Binding-site contacts:
Ligand atom N2 contacts residue ASN256 of chain 3.A at 3.3 Å (h-bond).
Ligand atom C7 contacts residue ASN256 of chain 3.A at 3.7 Å.
Ligand atom O7 contacts residue ASN256 of chain 3.A at 3.4 Å (h-bond).
Ligand atom C1 contacts residue ASN256 of chain 3.A at 1.5 Å.
Ligand atom C2 contacts residue ASN256 of chain 3.A at 2.8 Å.
Ligand atom C3 contacts residue ASN256 of chain 3.A at 2.9 Å.
Ligand atom C5 contacts residue GLU259 of chain 3.A at 4.3 Å.
Ligand atom C4 contacts residue ASN256 of chain 3.A at 3.9 Å.
Ligand atom O5 contacts residue ASN256 of chain 3.A at 2.5 Å (h-bond).
Ligand atom O4 contacts residue ASN256 of chain 3.A at 4.2 Å.
Ligand atom O3 contacts residue ASN256 of chain 3.A at 3.8 Å.
Ligand atom C5 contacts residue ASN256 of chain 3.A at 3.5 Å.

Sequence of chain 3.A:
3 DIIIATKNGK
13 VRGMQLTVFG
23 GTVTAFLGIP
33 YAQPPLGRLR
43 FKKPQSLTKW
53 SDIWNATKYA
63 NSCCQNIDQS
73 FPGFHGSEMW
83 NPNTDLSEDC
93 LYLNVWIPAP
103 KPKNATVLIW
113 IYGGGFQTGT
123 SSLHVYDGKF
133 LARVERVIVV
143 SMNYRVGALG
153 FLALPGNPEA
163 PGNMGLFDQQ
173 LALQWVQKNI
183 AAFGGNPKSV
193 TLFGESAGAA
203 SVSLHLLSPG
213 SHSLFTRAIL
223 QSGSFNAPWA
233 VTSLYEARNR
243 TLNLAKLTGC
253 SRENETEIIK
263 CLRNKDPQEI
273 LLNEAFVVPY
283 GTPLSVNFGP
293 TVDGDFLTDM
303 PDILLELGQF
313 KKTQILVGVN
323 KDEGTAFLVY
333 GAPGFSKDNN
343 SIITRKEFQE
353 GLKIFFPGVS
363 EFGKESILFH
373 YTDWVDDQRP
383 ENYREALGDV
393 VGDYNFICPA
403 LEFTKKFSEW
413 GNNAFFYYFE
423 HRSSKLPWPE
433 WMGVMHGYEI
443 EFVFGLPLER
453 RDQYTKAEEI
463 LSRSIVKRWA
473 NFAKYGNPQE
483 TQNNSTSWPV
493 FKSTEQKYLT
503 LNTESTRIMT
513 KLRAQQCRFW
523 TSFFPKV

This protein binds this small molecule.
Small molecule (SMILES): CC(=O)N[C@@H]1[C@@H](O)[C@H](O)[C@@H](CO)O[C@H]1O